Binding-site contacts:
Ligand atom OP1 contacts residue SER17 of chain 1.DA at 3.2 Å (h-bond).
Ligand atom C2 contacts residue A8 of chain 3.HA at 3.5 Å.
Ligand atom C2 contacts residue A4 of chain 3.HA at 3.5 Å.
Ligand atom C1' contacts residue VAL38 of chain 3.BA at 3.6 Å (hydrophobic).
Ligand atom O2' contacts residue VAL38 of chain 1.C at 2.9 Å (h-bond).
Ligand atom N1 contacts residue A5 of chain 3.HA at 3.6 Å (h-bond).
Ligand atom C4 contacts residue A7 of chain 3.HA at 3.2 Å.
Ligand atom C2' contacts residue THR36 of chain 3.BA at 3.5 Å.
Ligand atom O4' contacts residue VAL38 of chain 3.BA at 3.6 Å.
Ligand atom OP1 contacts residue SER155 of chain 1.C at 2.6 Å (h-bond).
Ligand atom O2 contacts residue A3 of chain 3.HA at 3.2 Å.
Ligand atom O4 contacts residue A1 of chain 3.HA at 3.5 Å (h-bond).
Ligand atom O2 contacts residue A6 of chain 3.HA at 3.2 Å.
Ligand atom O3' contacts residue SER155 of chain 1.C at 3.5 Å (h-bond).
Ligand atom O4 contacts residue A6 of chain 3.HA at 2.5 Å (h-bond).
Ligand atom O2 contacts residue A7 of chain 3.HA at 3.5 Å (h-bond).
Ligand atom O2' contacts residue THR36 of chain 3.BA at 2.1 Å (h-bond).
Ligand atom P contacts residue SER155 of chain 1.C at 3.6 Å.
Ligand atom N3 contacts residue A5 of chain 3.HA at 3.0 Å (h-bond).
Ligand atom OP1 contacts residue ARG79 of chain 1.C at 3.1 Å (salt-bridge).
Ligand atom C2 contacts residue A7 of chain 3.HA at 3.5 Å.
Ligand atom N3 contacts residue A7 of chain 3.HA at 2.6 Å (h-bond).
Ligand atom O2 contacts residue A8 of chain 3.HA at 3.6 Å (h-bond).
Ligand atom N3 contacts residue A4 of chain 3.HA at 3.0 Å (h-bond).
Ligand atom C4 contacts residue A6 of chain 3.HA at 3.1 Å.
Ligand atom C4 contacts residue A5 of chain 3.HA at 3.6 Å.
Ligand atom O4 contacts residue A5 of chain 3.HA at 2.8 Å (h-bond).
Ligand atom C2 contacts residue A6 of chain 3.HA at 3.0 Å.
Ligand atom C2 contacts residue A5 of chain 3.HA at 3.1 Å.
Ligand atom O2 contacts residue A5 of chain 3.HA at 3.0 Å (h-bond).
Ligand atom O2 contacts residue VAL38 of chain 1.C at 3.7 Å.
Ligand atom N3 contacts residue A8 of chain 3.HA at 3.5 Å (h-bond).
Ligand atom O2 contacts residue VAL38 of chain 3.BA at 3.3 Å (h-bond).
Ligand atom N3 contacts residue A1 of chain 3.HA at 3.1 Å (h-bond).
Ligand atom C4 contacts residue A4 of chain 3.HA at 3.5 Å.
Ligand atom O4 contacts residue A7 of chain 3.HA at 2.3 Å (h-bond).
Ligand atom O2' contacts residue A4 of chain 3.HA at 3.2 Å (h-bond).
Ligand atom O2 contacts residue A4 of chain 3.HA at 3.0 Å (h-bond).
Ligand atom O4 contacts residue A4 of chain 3.HA at 3.0 Å (h-bond).
Ligand atom N3 contacts residue A6 of chain 3.HA at 2.7 Å (h-bond).

The small molecule below binds the protein below.
Small molecule (SMILES): O=c1ccn([C@@H]2O[C@H](CO[P](=O)(O)O[C@H]3[C@@H](O)[C@H](n4ccc(=O)[nH]c4=O)O[C@@H]3CO[P](=O)(O)O[C@H]3[C@@H](O)[C@H](n4ccc(=O)[nH]c4=O)O[C@@H]3CO[P](=O)(O)O[C@H]3[C@@H](O)[C@H](n4ccc(=O)[nH]c4=O)O[C@@H]3CO[P](=O)(O)O[C@H]3[C@@H](O)[C@H](n4ccc(=O)[nH]c4=O)O[C@@H]3COP(=O)=O)[C@@H](O)[C@H]2O)c(=O)[nH]1

Sequence of chain 1.DA:
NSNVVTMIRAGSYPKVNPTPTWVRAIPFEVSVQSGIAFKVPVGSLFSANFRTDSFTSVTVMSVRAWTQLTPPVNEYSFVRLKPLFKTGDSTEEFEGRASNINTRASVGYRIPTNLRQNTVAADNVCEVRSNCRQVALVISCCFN

Sequence of chain 3.BA:
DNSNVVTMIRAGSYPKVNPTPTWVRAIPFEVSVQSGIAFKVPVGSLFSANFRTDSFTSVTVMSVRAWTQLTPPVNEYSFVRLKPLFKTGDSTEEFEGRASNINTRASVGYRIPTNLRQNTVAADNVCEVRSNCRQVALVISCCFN

Sequence of chain 1.C:
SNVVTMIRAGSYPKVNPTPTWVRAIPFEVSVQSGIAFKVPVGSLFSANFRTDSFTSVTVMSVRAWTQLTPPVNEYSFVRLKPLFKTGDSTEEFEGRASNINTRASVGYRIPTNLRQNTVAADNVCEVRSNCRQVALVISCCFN